Binding-site contacts:
Ligand atom C16 contacts residue LEU99 of chain 1.D at 4.2 Å (hydrophobic).
Ligand atom C2 contacts residue ASP103 of chain 1.D at 4.1 Å.
Ligand atom C25 contacts residue MET90 of chain 1.D at 4.1 Å (hydrophobic).
Ligand atom C24 contacts residue LEU99 of chain 1.D at 3.9 Å (hydrophobic).
Ligand atom C10 contacts residue TRP120 of chain 1.D at 3.3 Å (hydrophobic).
Ligand atom C19 contacts residue VAL88 of chain 1.D at 4.2 Å (hydrophobic).
Ligand atom C6 contacts residue VAL20 of chain 1.D at 4.1 Å (hydrophobic).
Ligand atom C2 contacts residue VAL101 of chain 1.D at 4.2 Å (hydrophobic).
Ligand atom C18 contacts residue VAL66 of chain 1.D at 4.0 Å (hydrophobic).
Ligand atom C4 contacts residue VAL88 of chain 1.D at 4.3 Å (hydrophobic).
Ligand atom C17 contacts residue MET90 of chain 1.D at 4.2 Å (hydrophobic).
Ligand atom O1 contacts residue TYR16 of chain 1.D at 2.8 Å (h-bond).
Ligand atom C3 contacts residue VAL88 of chain 1.D at 4.3 Å (hydrophobic).
Ligand atom C2 contacts residue ASN40 of chain 1.D at 3.1 Å.
Ligand atom C6 contacts residue TYR16 of chain 1.D at 3.6 Å (hydrophobic).
Ligand atom O1 contacts residue MET116 of chain 1.D at 3.3 Å.
Ligand atom C11 contacts residue TRP120 of chain 1.D at 3.5 Å (hydrophobic).
Ligand atom C16 contacts residue MET90 of chain 1.D at 3.5 Å (hydrophobic).
Ligand atom C18 contacts residue GLY60 of chain 1.D at 3.8 Å.
Ligand atom C24 contacts residue TRP120 of chain 1.D at 3.7 Å (hydrophobic).
Ligand atom C26 contacts residue MET90 of chain 1.D at 4.1 Å (hydrophobic).
Ligand atom C11 contacts residue LEU99 of chain 1.D at 3.9 Å (hydrophobic).
Ligand atom C10 contacts residue ASN40 of chain 1.D at 3.5 Å.
Ligand atom O26 contacts residue MET90 of chain 1.D at 3.6 Å.
Ligand atom O1 contacts residue ASP103 of chain 1.D at 2.6 Å (salt-bridge).
Ligand atom C11 contacts residue ASN40 of chain 1.D at 4.0 Å.
Ligand atom C1 contacts residue ASN40 of chain 1.D at 3.7 Å.
Ligand atom C1 contacts residue TYR16 of chain 1.D at 3.6 Å (hydrophobic).
Ligand atom C2 contacts residue ALA118 of chain 1.D at 4.1 Å (hydrophobic).
Ligand atom C1 contacts residue MET116 of chain 1.D at 4.2 Å (hydrophobic).
Ligand atom C18 contacts residue MET90 of chain 1.D at 4.3 Å (hydrophobic).
Ligand atom C5 contacts residue VAL20 of chain 1.D at 4.3 Å (hydrophobic).
Ligand atom C1 contacts residue ASP103 of chain 1.D at 3.8 Å.
Ligand atom C19 contacts residue LEU61 of chain 1.D at 4.1 Å (hydrophobic).
Ligand atom C10 contacts residue VAL101 of chain 1.D at 4.1 Å (hydrophobic).
Ligand atom C4 contacts residue ASN40 of chain 1.D at 4.0 Å.
Ligand atom C13 contacts residue VAL88 of chain 1.D at 4.1 Å (hydrophobic).
Ligand atom C24 contacts residue MET90 of chain 1.D at 4.1 Å (hydrophobic).
Ligand atom C3 contacts residue ASN40 of chain 1.D at 3.3 Å.
Ligand atom O1 contacts residue ASN40 of chain 1.D at 4.2 Å.

Sequence of chain 1.D:
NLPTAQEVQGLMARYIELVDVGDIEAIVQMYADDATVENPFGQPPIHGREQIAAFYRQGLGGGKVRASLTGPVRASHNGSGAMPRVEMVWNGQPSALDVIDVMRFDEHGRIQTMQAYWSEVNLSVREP

The protein below binds the small molecule below.
Small molecule (SMILES): C[C@]12CCc3c(ccc4cc(O)ccc34)[C@@H]1CCC2=O